Sequence of chain 1.B:
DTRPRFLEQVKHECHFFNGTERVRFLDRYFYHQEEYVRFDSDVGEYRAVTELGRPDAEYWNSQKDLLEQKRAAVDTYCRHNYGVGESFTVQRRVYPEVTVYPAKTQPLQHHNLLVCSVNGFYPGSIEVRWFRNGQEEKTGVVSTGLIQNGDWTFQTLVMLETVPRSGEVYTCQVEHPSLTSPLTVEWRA

Binding-site contacts:
Ligand atom C1 contacts residue ARG76 of chain 1.A at 4.4 Å.
Ligand atom C8 contacts residue ASN78 of chain 1.A at 4.4 Å.
Ligand atom C8 contacts residue ARG76 of chain 1.A at 4.2 Å.
Ligand atom C7 contacts residue SER77 of chain 1.A at 4.1 Å.
Ligand atom C8 contacts residue SER77 of chain 1.A at 3.9 Å.
Ligand atom C1 contacts residue ASN78 of chain 1.A at 1.4 Å.
Ligand atom C7 contacts residue ASN78 of chain 1.A at 3.3 Å.
Ligand atom C3 contacts residue ASN78 of chain 1.A at 3.8 Å.
Ligand atom N2 contacts residue ASN78 of chain 1.A at 2.9 Å (h-bond).
Ligand atom C8 contacts residue LEU55 of chain 1.B at 4.2 Å (hydrophobic).
Ligand atom C5 contacts residue ASN78 of chain 1.A at 3.7 Å.
Ligand atom C4 contacts residue ASN78 of chain 1.A at 4.2 Å.
Ligand atom C2 contacts residue ASN78 of chain 1.A at 2.4 Å.
Ligand atom O5 contacts residue ASN78 of chain 1.A at 2.4 Å (h-bond).
Ligand atom O7 contacts residue ASN78 of chain 1.A at 3.3 Å (h-bond).
Ligand atom N2 contacts residue ARG76 of chain 1.A at 3.9 Å.
Ligand atom O7 contacts residue SER77 of chain 1.A at 4.2 Å.
Ligand atom C7 contacts residue ARG76 of chain 1.A at 4.4 Å.

Sequence of chain 1.A:
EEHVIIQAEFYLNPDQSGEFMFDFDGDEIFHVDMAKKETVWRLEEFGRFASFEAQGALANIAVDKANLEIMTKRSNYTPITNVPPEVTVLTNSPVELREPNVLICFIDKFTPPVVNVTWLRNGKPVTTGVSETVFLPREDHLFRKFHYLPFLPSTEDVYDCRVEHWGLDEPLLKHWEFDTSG

This protein binds this small molecule.
Small molecule (SMILES): CC(=O)N[C@@H]1[C@@H](O)[C@H](O)[C@@H](CO)O[C@H]1O